Sequence of chain 14.A:
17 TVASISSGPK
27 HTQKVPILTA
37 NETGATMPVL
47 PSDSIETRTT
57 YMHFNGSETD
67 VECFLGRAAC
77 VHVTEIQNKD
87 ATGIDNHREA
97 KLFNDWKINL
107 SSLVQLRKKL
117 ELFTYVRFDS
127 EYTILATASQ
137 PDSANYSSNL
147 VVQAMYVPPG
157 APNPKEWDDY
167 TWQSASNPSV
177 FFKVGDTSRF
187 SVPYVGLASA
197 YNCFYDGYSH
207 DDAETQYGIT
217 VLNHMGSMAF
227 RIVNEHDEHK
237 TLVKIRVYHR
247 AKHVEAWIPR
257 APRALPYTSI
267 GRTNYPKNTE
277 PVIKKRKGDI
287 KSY

Sequence of chain 15.C:
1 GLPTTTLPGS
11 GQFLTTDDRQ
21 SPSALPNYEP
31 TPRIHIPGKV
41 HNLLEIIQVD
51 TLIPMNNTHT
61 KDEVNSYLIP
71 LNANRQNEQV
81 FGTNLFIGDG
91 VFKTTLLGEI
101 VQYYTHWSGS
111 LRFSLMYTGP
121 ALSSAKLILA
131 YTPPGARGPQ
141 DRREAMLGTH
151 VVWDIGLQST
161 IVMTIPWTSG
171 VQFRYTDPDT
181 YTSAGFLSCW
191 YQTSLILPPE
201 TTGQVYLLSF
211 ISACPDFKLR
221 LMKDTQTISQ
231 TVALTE

This protein binds this small molecule.
Small molecule (SMILES): Cc1cc(CCCOc2c(Cl)cc(C3=NCCO3)cc2Cl)on1

Binding-site contacts:
Ligand atom C3B contacts residue MET224 of chain 14.A at 3.6 Å (hydrophobic).
Ligand atom C1B contacts residue VAL188 of chain 14.A at 4.0 Å (hydrophobic).
Ligand atom C4A contacts residue ALA150 of chain 14.A at 4.0 Å (hydrophobic).
Ligand atom C4B contacts residue TYR152 of chain 14.A at 3.6 Å (hydrophobic).
Ligand atom C2C contacts residue VAL191 of chain 14.A at 4.0 Å (hydrophobic).
Ligand atom C4A contacts residue SER175 of chain 14.A at 3.8 Å.
Ligand atom C3C contacts residue ILE104 of chain 14.A at 3.7 Å (hydrophobic).
Ligand atom C5A contacts residue PHE186 of chain 14.A at 4.0 Å (hydrophobic).
Ligand atom C2B contacts residue MET224 of chain 14.A at 4.0 Å (hydrophobic).
Ligand atom C3 contacts residue LEU106 of chain 14.A at 3.8 Å (hydrophobic).
Ligand atom CL2 contacts residue MET224 of chain 14.A at 3.4 Å.
Ligand atom C5A contacts residue VAL176 of chain 14.A at 3.5 Å (hydrophobic).
Ligand atom O1B contacts residue VAL188 of chain 14.A at 3.7 Å.
Ligand atom C5B contacts residue TYR152 of chain 14.A at 3.7 Å (hydrophobic).
Ligand atom C31 contacts residue LEU106 of chain 14.A at 4.0 Å (hydrophobic).
Ligand atom C5A contacts residue ALA150 of chain 14.A at 3.5 Å (hydrophobic).
Ligand atom C6B contacts residue TYR152 of chain 14.A at 3.9 Å (hydrophobic).
Ligand atom CL2 contacts residue ILE104 of chain 14.A at 3.5 Å.
Ligand atom N3A contacts residue ALA24 of chain 14.C at 3.8 Å.
Ligand atom CL1 contacts residue LEU25 of chain 14.C at 3.7 Å.
Ligand atom C4B contacts residue PHE186 of chain 14.A at 3.9 Å (hydrophobic).
Ligand atom C3B contacts residue PHE186 of chain 14.A at 3.9 Å (hydrophobic).
Ligand atom CL2 contacts residue TYR128 of chain 14.A at 3.2 Å.
Ligand atom C4A contacts residue PRO174 of chain 14.A at 3.0 Å (hydrophobic).
Ligand atom O1 contacts residue MET221 of chain 14.A at 3.5 Å (h-bond).
Ligand atom CL1 contacts residue VAL188 of chain 14.A at 3.7 Å.
Ligand atom C2A contacts residue PHE186 of chain 14.A at 3.8 Å (hydrophobic).
Ligand atom O1 contacts residue ILE104 of chain 14.A at 3.4 Å.
Ligand atom C2A contacts residue TYR152 of chain 14.A at 3.8 Å (hydrophobic).
Ligand atom C4 contacts residue LEU106 of chain 14.A at 3.9 Å (hydrophobic).
Ligand atom N3A contacts residue PRO174 of chain 14.A at 3.3 Å (h-bond).
Ligand atom O1A contacts residue MET224 of chain 14.A at 3.5 Å (h-bond).
Ligand atom N3A contacts residue TYR152 of chain 14.A at 4.0 Å.
Ligand atom N2 contacts residue MET221 of chain 14.A at 3.5 Å (h-bond).
Ligand atom C1C contacts residue TYR128 of chain 14.A at 3.3 Å (hydrophobic).
Ligand atom O1A contacts residue PHE186 of chain 14.A at 3.4 Å.
Ligand atom C3C contacts residue TYR152 of chain 14.A at 3.8 Å (hydrophobic).
Ligand atom C5 contacts residue TYR128 of chain 14.A at 3.8 Å (hydrophobic).
Ligand atom C2B contacts residue TYR128 of chain 14.A at 3.9 Å (hydrophobic).
Ligand atom CL1 contacts residue TYR152 of chain 14.A at 3.9 Å.

Sequence of chain 14.C:
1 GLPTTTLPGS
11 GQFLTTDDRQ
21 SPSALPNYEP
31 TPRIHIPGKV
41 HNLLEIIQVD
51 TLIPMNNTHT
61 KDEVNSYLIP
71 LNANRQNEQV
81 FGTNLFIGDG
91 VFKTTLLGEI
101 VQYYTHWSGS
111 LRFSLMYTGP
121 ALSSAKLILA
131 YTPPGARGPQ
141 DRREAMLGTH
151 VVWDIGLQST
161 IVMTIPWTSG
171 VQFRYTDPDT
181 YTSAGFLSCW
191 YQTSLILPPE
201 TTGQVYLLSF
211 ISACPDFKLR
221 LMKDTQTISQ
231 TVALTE